Binding-site contacts:
Ligand atom O8 contacts residue ASN272 of chain 2.E at 3.5 Å (h-bond).
Ligand atom C6 contacts residue ASN272 of chain 2.E at 3.7 Å.
Ligand atom O9 contacts residue LYS68 of chain 2.E at 2.9 Å (salt-bridge).
Ligand atom O8 contacts residue LYS68 of chain 2.E at 3.3 Å.
Ligand atom C8 contacts residue GLN278 of chain 2.E at 3.7 Å.
Ligand atom C11 contacts residue GLN278 of chain 2.E at 3.5 Å.
Ligand atom O1B contacts residue THR276 of chain 2.E at 3.4 Å (h-bond).
Ligand atom O7 contacts residue LEU62 of chain 2.E at 3.3 Å.
Ligand atom C10 contacts residue LEU62 of chain 2.E at 3.1 Å (hydrophobic).
Ligand atom C9 contacts residue LYS68 of chain 2.E at 3.8 Å.
Ligand atom C10 contacts residue GLN278 of chain 2.E at 4.0 Å.
Ligand atom O1A contacts residue THR276 of chain 2.E at 2.6 Å (h-bond).
Ligand atom N5 contacts residue ASN272 of chain 2.E at 3.2 Å (h-bond).
Ligand atom O10 contacts residue PHE75 of chain 2.A at 3.9 Å.
Ligand atom O1A contacts residue LYS68 of chain 2.E at 3.8 Å.
Ligand atom C9 contacts residue GLN278 of chain 2.E at 3.3 Å.
Ligand atom C11 contacts residue PHE65 of chain 2.E at 3.7 Å (hydrophobic).
Ligand atom O1B contacts residue LYS68 of chain 2.E at 3.1 Å.
Ligand atom C11 contacts residue THR276 of chain 2.E at 3.4 Å.
Ligand atom C11 contacts residue ASN272 of chain 2.E at 3.5 Å.
Ligand atom C10 contacts residue ASN272 of chain 2.E at 3.9 Å.
Ligand atom C1 contacts residue LYS68 of chain 2.E at 3.8 Å.
Ligand atom N5 contacts residue LEU62 of chain 2.E at 3.9 Å.
Ligand atom C1 contacts residue THR276 of chain 2.E at 3.3 Å.
Ligand atom O10 contacts residue LEU62 of chain 2.E at 2.8 Å.
Ligand atom O8 contacts residue THR276 of chain 2.E at 4.0 Å.
Ligand atom C6 contacts residue LYS68 of chain 2.E at 4.0 Å.
Ligand atom C9 contacts residue LEU67 of chain 2.E at 4.0 Å (hydrophobic).
Ligand atom C11 contacts residue LEU62 of chain 2.E at 3.5 Å (hydrophobic).
Ligand atom C11 contacts residue PHE270 of chain 2.E at 3.9 Å (hydrophobic).
Ligand atom O9 contacts residue GLN278 of chain 2.E at 4.0 Å.
Ligand atom C11 contacts residue HIS138 of chain 2.D at 3.5 Å.
Ligand atom C11 contacts residue PHE75 of chain 2.A at 3.5 Å (hydrophobic).
Ligand atom C7 contacts residue LEU62 of chain 2.E at 3.8 Å (hydrophobic).
Ligand atom O1B contacts residue SER274 of chain 2.E at 3.3 Å (h-bond).
Ligand atom C7 contacts residue GLN278 of chain 2.E at 3.9 Å.
Ligand atom O9 contacts residue LEU67 of chain 2.E at 3.1 Å.
Ligand atom N5 contacts residue GLN278 of chain 2.E at 3.7 Å.
Ligand atom O1A contacts residue ASN272 of chain 2.E at 3.6 Å.
Ligand atom O8 contacts residue GLN278 of chain 2.E at 3.5 Å (h-bond).

Sequence of chain 2.D:
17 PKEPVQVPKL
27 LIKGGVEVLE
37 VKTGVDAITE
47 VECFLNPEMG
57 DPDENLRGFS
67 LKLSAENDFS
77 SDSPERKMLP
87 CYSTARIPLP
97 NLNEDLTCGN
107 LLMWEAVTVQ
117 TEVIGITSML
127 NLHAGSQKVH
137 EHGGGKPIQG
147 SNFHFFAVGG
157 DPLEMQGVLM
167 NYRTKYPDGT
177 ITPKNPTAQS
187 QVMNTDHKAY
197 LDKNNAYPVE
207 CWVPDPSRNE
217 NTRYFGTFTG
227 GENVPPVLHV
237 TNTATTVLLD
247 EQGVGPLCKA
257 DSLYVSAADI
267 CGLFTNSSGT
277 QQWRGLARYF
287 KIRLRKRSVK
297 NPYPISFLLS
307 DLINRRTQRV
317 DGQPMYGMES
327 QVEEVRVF

Sequence of chain 2.E:
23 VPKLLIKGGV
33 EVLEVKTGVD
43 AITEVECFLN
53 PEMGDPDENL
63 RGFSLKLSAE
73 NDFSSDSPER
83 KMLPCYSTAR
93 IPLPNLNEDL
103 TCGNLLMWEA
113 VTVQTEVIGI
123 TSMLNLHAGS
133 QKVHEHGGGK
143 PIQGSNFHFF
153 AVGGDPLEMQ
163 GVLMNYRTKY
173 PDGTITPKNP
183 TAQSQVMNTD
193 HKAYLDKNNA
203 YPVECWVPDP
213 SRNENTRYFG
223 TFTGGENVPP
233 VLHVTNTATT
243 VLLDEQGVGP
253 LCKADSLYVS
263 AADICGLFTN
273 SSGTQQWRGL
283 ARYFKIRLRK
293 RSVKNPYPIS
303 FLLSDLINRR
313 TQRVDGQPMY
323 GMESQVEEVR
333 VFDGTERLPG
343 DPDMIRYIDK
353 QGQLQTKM

A small-molecule ligand and the protein it binds are described below.
Small molecule (SMILES): CC(=O)N[C@H]1[C@H]([C@H](O)[C@H](O)CO)O[C@@](O[C@H](CO)[C@@H](O)[C@@H]2O[C@@H](C(=O)O)C[C@H](O)[C@H]2NC(C)=O)(C(=O)O)C[C@@H]1O

Sequence of chain 2.A:
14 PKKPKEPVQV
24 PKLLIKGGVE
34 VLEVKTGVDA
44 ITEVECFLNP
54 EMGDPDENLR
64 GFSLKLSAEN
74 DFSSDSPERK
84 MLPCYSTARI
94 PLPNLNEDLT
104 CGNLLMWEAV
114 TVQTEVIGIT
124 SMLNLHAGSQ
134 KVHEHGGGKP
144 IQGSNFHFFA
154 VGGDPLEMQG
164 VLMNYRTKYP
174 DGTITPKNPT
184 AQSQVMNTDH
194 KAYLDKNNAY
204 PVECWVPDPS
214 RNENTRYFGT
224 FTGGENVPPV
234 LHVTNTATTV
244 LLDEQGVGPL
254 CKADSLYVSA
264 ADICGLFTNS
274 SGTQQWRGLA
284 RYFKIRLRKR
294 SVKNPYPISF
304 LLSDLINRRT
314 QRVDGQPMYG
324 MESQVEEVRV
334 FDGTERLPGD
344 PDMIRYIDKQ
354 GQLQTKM